This small molecule binds to this protein.
Small molecule (SMILES): CCCCCC(=O)O

Binding-site contacts:
Ligand atom C contacts residue GLU136 of chain 1.A at 3.6 Å.
Ligand atom CA contacts residue ARG232 of chain 1.A at 3.7 Å.
Ligand atom O contacts residue GLU133 of chain 1.A at 4.5 Å.
Ligand atom CD contacts residue ARG232 of chain 1.A at 3.4 Å.
Ligand atom C6 contacts residue ARG232 of chain 1.A at 4.0 Å.
Ligand atom C6 contacts residue LEU174 of chain 1.A at 4.0 Å (hydrophobic).
Ligand atom CA contacts residue LEU174 of chain 1.A at 4.1 Å (hydrophobic).
Ligand atom CG contacts residue LEU174 of chain 1.A at 3.7 Å (hydrophobic).
Ligand atom C contacts residue ARG232 of chain 1.A at 4.1 Å.
Ligand atom O contacts residue GLU136 of chain 1.A at 3.7 Å.
Ligand atom O contacts residue ARG232 of chain 1.A at 3.6 Å.
Ligand atom C contacts residue LEU174 of chain 1.A at 4.4 Å (hydrophobic).
Ligand atom O contacts residue LEU174 of chain 1.A at 4.4 Å.
Ligand atom CB contacts residue LEU174 of chain 1.A at 3.5 Å (hydrophobic).
Ligand atom CD contacts residue LEU174 of chain 1.A at 3.6 Å (hydrophobic).
Ligand atom OXT contacts residue GLU136 of chain 1.A at 2.9 Å (salt-bridge).

Sequence of chain 1.A:
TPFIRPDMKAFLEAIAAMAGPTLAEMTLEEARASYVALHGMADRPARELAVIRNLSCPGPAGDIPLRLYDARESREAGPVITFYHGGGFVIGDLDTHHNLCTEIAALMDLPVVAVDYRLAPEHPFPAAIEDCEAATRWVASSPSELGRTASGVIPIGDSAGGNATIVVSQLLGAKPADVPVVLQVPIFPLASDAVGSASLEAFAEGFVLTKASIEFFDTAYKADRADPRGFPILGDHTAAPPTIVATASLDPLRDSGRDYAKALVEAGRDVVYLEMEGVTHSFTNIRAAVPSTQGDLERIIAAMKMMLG